A protein and the small-molecule ligand that binds it are described below.
Small molecule (SMILES): Cn1cnc2c(F)c(Nc3ccc(Br)cc3Cl)c(C(=O)NOCCO)cc21

Sequence of chain 1.A:
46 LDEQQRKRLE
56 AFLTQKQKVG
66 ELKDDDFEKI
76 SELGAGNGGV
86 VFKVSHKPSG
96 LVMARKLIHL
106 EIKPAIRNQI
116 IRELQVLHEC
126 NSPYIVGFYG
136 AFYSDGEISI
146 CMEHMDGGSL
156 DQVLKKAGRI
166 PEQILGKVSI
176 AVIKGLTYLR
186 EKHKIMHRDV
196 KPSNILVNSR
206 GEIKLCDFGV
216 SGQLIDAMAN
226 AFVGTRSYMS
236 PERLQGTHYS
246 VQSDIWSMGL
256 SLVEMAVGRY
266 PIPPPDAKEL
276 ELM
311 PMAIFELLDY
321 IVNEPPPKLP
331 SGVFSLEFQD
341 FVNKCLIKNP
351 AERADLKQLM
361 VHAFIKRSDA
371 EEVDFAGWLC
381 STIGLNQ

Binding-site contacts:
Ligand atom C16 contacts residue ANP1 of chain 1.D at 3.1 Å.
Ligand atom CL1 contacts residue MET147 of chain 1.A at 3.6 Å.
Ligand atom N1 contacts residue ILE145 of chain 1.A at 3.7 Å.
Ligand atom O3 contacts residue ANP1 of chain 1.D at 3.4 Å (h-bond).
Ligand atom C3 contacts residue LEU219 of chain 1.A at 3.6 Å (hydrophobic).
Ligand atom F1 contacts residue PHE213 of chain 1.A at 3.4 Å.
Ligand atom N3 contacts residue LEU219 of chain 1.A at 3.6 Å.
Ligand atom C17 contacts residue LEU219 of chain 1.A at 3.8 Å (hydrophobic).
Ligand atom C10 contacts residue PHE213 of chain 1.A at 3.4 Å (hydrophobic).
Ligand atom N3 contacts residue ILE220 of chain 1.A at 3.8 Å.
Ligand atom C13 contacts residue ASP212 of chain 1.A at 3.5 Å.
Ligand atom N4 contacts residue VAL215 of chain 1.A at 3.3 Å (h-bond).
Ligand atom F1 contacts residue VAL215 of chain 1.A at 3.1 Å.
Ligand atom C4 contacts residue PHE213 of chain 1.A at 3.5 Å (hydrophobic).
Ligand atom C14 contacts residue LEU219 of chain 1.A at 3.7 Å (hydrophobic).
Ligand atom C17 contacts residue MET223 of chain 1.A at 3.4 Å (hydrophobic).
Ligand atom C14 contacts residue ILE220 of chain 1.A at 3.4 Å (hydrophobic).
Ligand atom C3 contacts residue PHE213 of chain 1.A at 3.5 Å (hydrophobic).
Ligand atom O2 contacts residue MG1 of chain 1.E at 3.5 Å.
Ligand atom BR1 contacts residue VAL131 of chain 1.A at 3.4 Å.
Ligand atom N4 contacts residue GLY214 of chain 1.A at 3.5 Å.
Ligand atom C11 contacts residue PHE213 of chain 1.A at 3.8 Å (hydrophobic).
Ligand atom C14 contacts residue GLY214 of chain 1.A at 3.4 Å.
Ligand atom C14 contacts residue SER216 of chain 1.A at 2.9 Å.
Ligand atom N4 contacts residue PHE213 of chain 1.A at 3.5 Å (h-bond).
Ligand atom C2 contacts residue LEU219 of chain 1.A at 3.6 Å (hydrophobic).
Ligand atom N4 contacts residue SER216 of chain 1.A at 3.0 Å (h-bond).
Ligand atom O1 contacts residue ASP212 of chain 1.A at 3.4 Å (salt-bridge).
Ligand atom CL1 contacts residue LYS101 of chain 1.A at 3.7 Å.
Ligand atom C15 contacts residue ANP1 of chain 1.D at 3.8 Å.
Ligand atom C1 contacts residue LEU219 of chain 1.A at 3.8 Å (hydrophobic).
Ligand atom BR1 contacts residue PHE213 of chain 1.A at 3.5 Å.
Ligand atom O3 contacts residue GLY83 of chain 1.A at 2.7 Å (h-bond).
Ligand atom CL1 contacts residue ASP212 of chain 1.A at 3.1 Å.
Ligand atom O1 contacts residue LYS101 of chain 1.A at 3.6 Å.
Ligand atom C17 contacts residue ILE220 of chain 1.A at 3.5 Å (hydrophobic).
Ligand atom C7 contacts residue ASP212 of chain 1.A at 3.6 Å.
Ligand atom C16 contacts residue GLY83 of chain 1.A at 3.5 Å.
Ligand atom F1 contacts residue LEU119 of chain 1.A at 3.4 Å.
Ligand atom C10 contacts residue LEU122 of chain 1.A at 3.8 Å (hydrophobic).